Sequence of chain 1.D:
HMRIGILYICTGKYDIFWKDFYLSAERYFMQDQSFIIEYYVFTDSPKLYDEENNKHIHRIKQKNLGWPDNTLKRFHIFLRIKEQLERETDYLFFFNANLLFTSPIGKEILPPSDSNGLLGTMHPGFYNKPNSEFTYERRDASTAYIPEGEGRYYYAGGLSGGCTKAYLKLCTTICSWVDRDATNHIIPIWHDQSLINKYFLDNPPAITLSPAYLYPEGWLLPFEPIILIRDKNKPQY

The small molecule below binds the protein below.
Small molecule (SMILES): CC(=O)N[C@@H]1[C@@H](O)[C@@H](O)[C@@H](CO)O[C@@H]1O

Binding-site contacts:
Ligand atom O6 contacts residue THR136 of chain 1.D at 3.3 Å (h-bond).
Ligand atom O6 contacts residue GLN194 of chain 1.D at 3.6 Å.
Ligand atom C8 contacts residue HIS124 of chain 1.D at 4.0 Å.
Ligand atom O4 contacts residue GLN194 of chain 1.D at 2.7 Å (h-bond).
Ligand atom O6 contacts residue TYR155 of chain 1.D at 3.9 Å.
Ligand atom C4 contacts residue GLN194 of chain 1.D at 4.1 Å.
Ligand atom C6 contacts residue TRP191 of chain 1.D at 3.5 Å (hydrophobic).
Ligand atom O6 contacts residue TRP191 of chain 1.D at 3.3 Å (h-bond).
Ligand atom C1 contacts residue HIS124 of chain 1.D at 3.5 Å.
Ligand atom C2 contacts residue HIS124 of chain 1.D at 3.6 Å.
Ligand atom O4 contacts residue TRP191 of chain 1.D at 4.1 Å.
Ligand atom N2 contacts residue HIS124 of chain 1.D at 4.0 Å.
Ligand atom O5 contacts residue HIS124 of chain 1.D at 3.9 Å.
Ligand atom C6 contacts residue PHE127 of chain 1.D at 4.4 Å (hydrophobic).
Ligand atom O3 contacts residue GLN194 of chain 1.D at 4.3 Å.
Ligand atom C4 contacts residue TRP191 of chain 1.D at 4.4 Å (hydrophobic).
Ligand atom O7 contacts residue HIS124 of chain 1.D at 4.5 Å.
Ligand atom O6 contacts residue PHE127 of chain 1.D at 4.1 Å.
Ligand atom C7 contacts residue HIS124 of chain 1.D at 4.1 Å.
Ligand atom C6 contacts residue THR136 of chain 1.D at 4.3 Å.
Ligand atom O5 contacts residue PHE127 of chain 1.D at 4.0 Å.